Binding-site contacts:
Ligand atom O11 contacts residue GLN178 of chain 1.A at 3.0 Å (h-bond).
Ligand atom C12 contacts residue 8131 of chain 1.D at 3.6 Å.
Ligand atom O08 contacts residue GLU68 of chain 1.A at 3.2 Å.
Ligand atom C12 contacts residue GLU68 of chain 1.A at 3.6 Å.
Ligand atom C09 contacts residue TYR196 of chain 1.A at 3.6 Å (hydrophobic).
Ligand atom C09 contacts residue 8131 of chain 1.D at 3.9 Å.
Ligand atom O08 contacts residue TRP66 of chain 1.A at 3.4 Å.
Ligand atom C12 contacts residue TRP66 of chain 1.A at 3.7 Å (hydrophobic).
Ligand atom C06 contacts residue 8131 of chain 1.D at 3.3 Å.
Ligand atom C01 contacts residue TRP66 of chain 1.A at 3.3 Å (hydrophobic).
Ligand atom C05 contacts residue 8131 of chain 1.D at 3.6 Å.
Ligand atom C03 contacts residue ARG114 of chain 1.A at 3.8 Å.
Ligand atom C10 contacts residue 8131 of chain 1.D at 3.3 Å.
Ligand atom C01 contacts residue SER83 of chain 1.A at 3.8 Å.
Ligand atom C09 contacts residue PHE133 of chain 1.A at 3.8 Å (hydrophobic).
Ligand atom O07 contacts residue SER83 of chain 1.A at 3.4 Å (h-bond).
Ligand atom C06 contacts residue GLN178 of chain 1.A at 3.8 Å.
Ligand atom C10 contacts residue TYR196 of chain 1.A at 4.0 Å (hydrophobic).
Ligand atom C03 contacts residue PHE133 of chain 1.A at 3.9 Å (hydrophobic).
Ligand atom C01 contacts residue GLU68 of chain 1.A at 4.0 Å.
Ligand atom O07 contacts residue TRP66 of chain 1.A at 3.6 Å.
Ligand atom O08 contacts residue SER83 of chain 1.A at 2.7 Å (h-bond).
Ligand atom C05 contacts residue LEU176 of chain 1.A at 4.1 Å (hydrophobic).
Ligand atom C02 contacts residue SER83 of chain 1.A at 4.1 Å.
Ligand atom C02 contacts residue TRP66 of chain 1.A at 3.3 Å (hydrophobic).
Ligand atom C03 contacts residue TRP66 of chain 1.A at 3.4 Å (hydrophobic).
Ligand atom C04 contacts residue 8131 of chain 1.D at 3.9 Å.
Ligand atom C01 contacts residue ILE116 of chain 1.A at 3.2 Å (hydrophobic).
Ligand atom O07 contacts residue ARG114 of chain 1.A at 3.1 Å (salt-bridge).
Ligand atom O08 contacts residue ILE116 of chain 1.A at 3.2 Å.
Ligand atom C02 contacts residue ILE116 of chain 1.A at 3.6 Å (hydrophobic).
Ligand atom C02 contacts residue ARG114 of chain 1.A at 3.8 Å.
Ligand atom O11 contacts residue 8131 of chain 1.D at 3.1 Å (h-bond).
Ligand atom C12 contacts residue ILE116 of chain 1.A at 4.1 Å (hydrophobic).
Ligand atom O07 contacts residue ILE116 of chain 1.A at 3.5 Å.
Ligand atom C10 contacts residue VAL245 of chain 1.A at 3.8 Å (hydrophobic).
Ligand atom C04 contacts residue LEU176 of chain 1.A at 4.1 Å (hydrophobic).
Ligand atom O07 contacts residue PHE133 of chain 1.A at 3.9 Å.
Ligand atom C04 contacts residue PHE133 of chain 1.A at 4.0 Å (hydrophobic).
Ligand atom C09 contacts residue SER140 of chain 1.A at 4.0 Å.

This small molecule binds to this protein.
Small molecule (SMILES): C=C1C(=O)C=C(O)C(=O)C=C1C

Sequence of chain 1.A:
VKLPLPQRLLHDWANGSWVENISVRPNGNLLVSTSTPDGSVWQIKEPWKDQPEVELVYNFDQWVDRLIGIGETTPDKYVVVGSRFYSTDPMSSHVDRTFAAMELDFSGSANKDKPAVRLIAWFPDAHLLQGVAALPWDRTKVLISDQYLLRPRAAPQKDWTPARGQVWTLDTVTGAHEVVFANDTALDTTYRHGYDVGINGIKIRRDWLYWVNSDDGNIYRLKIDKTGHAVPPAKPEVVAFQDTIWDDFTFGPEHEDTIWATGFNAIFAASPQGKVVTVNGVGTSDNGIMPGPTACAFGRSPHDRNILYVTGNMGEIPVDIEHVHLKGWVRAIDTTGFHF